Sequence of chain 1.A:
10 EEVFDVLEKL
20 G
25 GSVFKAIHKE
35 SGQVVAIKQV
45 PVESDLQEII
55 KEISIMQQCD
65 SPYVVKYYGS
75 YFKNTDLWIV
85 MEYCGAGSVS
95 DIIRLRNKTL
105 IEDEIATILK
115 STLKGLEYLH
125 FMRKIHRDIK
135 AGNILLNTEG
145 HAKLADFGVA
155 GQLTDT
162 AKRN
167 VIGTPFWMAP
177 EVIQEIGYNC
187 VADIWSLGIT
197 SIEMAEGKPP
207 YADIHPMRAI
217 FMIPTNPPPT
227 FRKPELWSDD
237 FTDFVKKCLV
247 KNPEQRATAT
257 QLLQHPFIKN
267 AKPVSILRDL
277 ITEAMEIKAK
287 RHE

Binding-site contacts:
Ligand atom CAG contacts residue ASN137 of chain 1.A at 3.6 Å.
Ligand atom NAZ contacts residue LEU139 of chain 1.A at 3.6 Å.
Ligand atom OAE contacts residue ASP95 of chain 1.A at 3.0 Å (salt-bridge).
Ligand atom CAK contacts residue GLY20 of chain 1.A at 3.6 Å.
Ligand atom CAA contacts residue ALA40 of chain 1.A at 3.7 Å (hydrophobic).
Ligand atom CAJ contacts residue GLY89 of chain 1.A at 3.8 Å.
Ligand atom CAH contacts residue TYR87 of chain 1.A at 3.7 Å (hydrophobic).
Ligand atom NAP contacts residue CYS88 of chain 1.A at 2.9 Å (h-bond).
Ligand atom C4 contacts residue VAL27 of chain 1.A at 3.8 Å (hydrophobic).
Ligand atom C6 contacts residue GLU86 of chain 1.A at 3.4 Å.
Ligand atom CAH contacts residue CYS88 of chain 1.A at 3.1 Å (hydrophobic).
Ligand atom CAI contacts residue GLY91 of chain 1.A at 3.7 Å.
Ligand atom C2 contacts residue CYS88 of chain 1.A at 3.8 Å (hydrophobic).
Ligand atom CAJ contacts residue GLY91 of chain 1.A at 3.6 Å.
Ligand atom SAQ contacts residue ALA149 of chain 1.A at 3.6 Å.
Ligand atom CAR contacts residue GLY91 of chain 1.A at 3.6 Å.
Ligand atom CAI contacts residue LEU19 of chain 1.A at 3.7 Å (hydrophobic).
Ligand atom SAQ contacts residue ASP150 of chain 1.A at 3.8 Å.
Ligand atom CAK contacts residue GLY91 of chain 1.A at 3.8 Å.
Ligand atom OAD contacts residue ALA149 of chain 1.A at 3.7 Å.
Ligand atom CAT contacts residue GLY91 of chain 1.A at 3.7 Å.
Ligand atom CAA contacts residue MET85 of chain 1.A at 3.6 Å (hydrophobic).
Ligand atom C5 contacts residue LEU139 of chain 1.A at 3.3 Å (hydrophobic).
Ligand atom CAA contacts residue GLU86 of chain 1.A at 3.7 Å.
Ligand atom C6 contacts residue ALA40 of chain 1.A at 3.7 Å (hydrophobic).
Ligand atom CAG contacts residue GLY136 of chain 1.A at 3.5 Å.
Ligand atom CAU contacts residue LEU139 of chain 1.A at 3.7 Å (hydrophobic).
Ligand atom C6 contacts residue LEU139 of chain 1.A at 3.2 Å (hydrophobic).
Ligand atom NAP contacts residue TYR87 of chain 1.A at 3.8 Å.
Ligand atom CAB contacts residue VAL27 of chain 1.A at 3.7 Å (hydrophobic).
Ligand atom N1 contacts residue CYS88 of chain 1.A at 3.2 Å (h-bond).
Ligand atom NAC contacts residue LYS284 of chain 1.A at 3.3 Å.
Ligand atom OAF contacts residue LYS284 of chain 1.A at 2.8 Å (salt-bridge).
Ligand atom CAK contacts residue ASP95 of chain 1.A at 3.1 Å.
Ligand atom CAH contacts residue GLY91 of chain 1.A at 3.5 Å.
Ligand atom CAY contacts residue LEU139 of chain 1.A at 3.7 Å (hydrophobic).
Ligand atom N1 contacts residue LEU139 of chain 1.A at 3.7 Å.
Ligand atom CAR contacts residue CYS88 of chain 1.A at 3.3 Å (hydrophobic).
Ligand atom CAH contacts residue GLY89 of chain 1.A at 3.8 Å.
Ligand atom CAT contacts residue ASP95 of chain 1.A at 3.8 Å.

A small-molecule ligand and the protein it binds are described below.
Small molecule (SMILES): CN1C(=O)c2sccc2N(C)c2nc(Nc3ccc(S(N)(=O)=O)cc3)ncc21